The protein below binds the small molecule below.
Small molecule (SMILES): Cc1nc(-c2ccc(OCCCCCN3CCN(c4ccnc(N)c4)C3=O)cc2)no1

Sequence of chain 1.A:
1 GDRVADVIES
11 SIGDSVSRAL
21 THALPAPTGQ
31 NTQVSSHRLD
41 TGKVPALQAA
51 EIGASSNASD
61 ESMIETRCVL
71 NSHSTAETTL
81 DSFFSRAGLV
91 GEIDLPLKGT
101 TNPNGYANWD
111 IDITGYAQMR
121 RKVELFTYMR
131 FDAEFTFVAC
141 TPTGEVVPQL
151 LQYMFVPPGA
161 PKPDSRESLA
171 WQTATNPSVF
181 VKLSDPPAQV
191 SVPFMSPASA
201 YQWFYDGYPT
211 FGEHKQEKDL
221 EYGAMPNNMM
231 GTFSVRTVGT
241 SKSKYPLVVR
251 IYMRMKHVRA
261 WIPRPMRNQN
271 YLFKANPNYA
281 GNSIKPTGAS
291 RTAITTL

Sequence of chain 1.C:
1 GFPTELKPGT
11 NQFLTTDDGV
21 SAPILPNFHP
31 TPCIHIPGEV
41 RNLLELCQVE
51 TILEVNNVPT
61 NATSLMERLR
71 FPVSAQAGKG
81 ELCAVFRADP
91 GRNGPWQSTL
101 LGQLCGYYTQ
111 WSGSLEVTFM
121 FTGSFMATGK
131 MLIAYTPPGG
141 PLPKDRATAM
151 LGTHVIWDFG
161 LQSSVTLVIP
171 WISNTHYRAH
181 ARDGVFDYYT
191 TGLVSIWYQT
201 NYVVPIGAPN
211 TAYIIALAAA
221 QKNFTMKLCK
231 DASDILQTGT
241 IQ

Sequence of chain 2.C:
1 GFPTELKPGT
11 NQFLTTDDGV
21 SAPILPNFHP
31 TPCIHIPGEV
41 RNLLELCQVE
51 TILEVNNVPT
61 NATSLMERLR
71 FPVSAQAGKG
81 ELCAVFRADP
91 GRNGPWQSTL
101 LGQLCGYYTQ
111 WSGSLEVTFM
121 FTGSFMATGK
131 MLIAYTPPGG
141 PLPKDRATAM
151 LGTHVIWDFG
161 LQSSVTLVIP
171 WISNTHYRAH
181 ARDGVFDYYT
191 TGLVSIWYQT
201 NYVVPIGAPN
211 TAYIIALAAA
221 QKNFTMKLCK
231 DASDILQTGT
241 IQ

Binding-site contacts:
Ligand atom C9 contacts residue ILE113 of chain 1.A at 3.7 Å (hydrophobic).
Ligand atom N1 contacts residue THR114 of chain 1.A at 4.0 Å.
Ligand atom N1 contacts residue ASP112 of chain 1.A at 3.9 Å.
Ligand atom C7 contacts residue ASN228 of chain 1.A at 3.8 Å.
Ligand atom C12 contacts residue MET195 of chain 1.A at 3.8 Å (hydrophobic).
Ligand atom C15 contacts residue MET195 of chain 1.A at 3.8 Å (hydrophobic).
Ligand atom C2 contacts residue THR114 of chain 1.A at 3.6 Å.
Ligand atom C13 contacts residue ILE111 of chain 1.A at 4.0 Å (hydrophobic).
Ligand atom C13 contacts residue MET195 of chain 1.A at 3.9 Å (hydrophobic).
Ligand atom C16 contacts residue ILE111 of chain 1.A at 3.5 Å (hydrophobic).
Ligand atom N6 contacts residue PHE155 of chain 1.A at 3.8 Å.
Ligand atom N5 contacts residue PHE137 of chain 1.A at 3.5 Å.
Ligand atom O2 contacts residue PHE233 of chain 1.A at 3.0 Å.
Ligand atom O3 contacts residue ILE113 of chain 1.A at 3.0 Å (h-bond).
Ligand atom C5 contacts residue TRP203 of chain 1.A at 3.8 Å (hydrophobic).
Ligand atom C14 contacts residue MET195 of chain 1.A at 3.9 Å (hydrophobic).
Ligand atom C15 contacts residue VAL192 of chain 1.A at 3.2 Å (hydrophobic).
Ligand atom C16 contacts residue PHE155 of chain 1.A at 3.9 Å (hydrophobic).
Ligand atom N5 contacts residue PHE233 of chain 1.A at 3.2 Å.
Ligand atom C13 contacts residue PHE135 of chain 1.A at 3.4 Å (hydrophobic).
Ligand atom C19 contacts residue VAL192 of chain 1.A at 3.4 Å (hydrophobic).
Ligand atom C3 contacts residue ASP112 of chain 1.A at 3.0 Å.
Ligand atom O1 contacts residue MET195 of chain 1.A at 3.2 Å.
Ligand atom N6 contacts residue ILE24 of chain 1.C at 3.9 Å.
Ligand atom C18 contacts residue PHE155 of chain 1.A at 3.9 Å (hydrophobic).
Ligand atom C2 contacts residue ASP112 of chain 1.A at 2.8 Å.
Ligand atom C8 contacts residue TYR201 of chain 1.A at 3.3 Å (hydrophobic).
Ligand atom N4 contacts residue TRP203 of chain 1.A at 3.6 Å (h-bond).
Ligand atom C7 contacts residue TYR201 of chain 1.A at 3.8 Å (hydrophobic).
Ligand atom N2 contacts residue TRP203 of chain 1.A at 3.9 Å.
Ligand atom O3 contacts residue ASP112 of chain 1.A at 3.6 Å.
Ligand atom C14 contacts residue PHE155 of chain 1.A at 3.9 Å (hydrophobic).
Ligand atom C17 contacts residue PHE155 of chain 1.A at 3.7 Å (hydrophobic).
Ligand atom C22 contacts residue VAL179 of chain 1.A at 3.4 Å (hydrophobic).
Ligand atom C16 contacts residue PHE135 of chain 1.A at 3.4 Å (hydrophobic).
Ligand atom O2 contacts residue PHE137 of chain 1.A at 4.0 Å.
Ligand atom C17 contacts residue PHE135 of chain 1.A at 3.9 Å (hydrophobic).
Ligand atom C19 contacts residue ILE24 of chain 1.C at 3.5 Å (hydrophobic).
Ligand atom C14 contacts residue PHE135 of chain 1.A at 3.7 Å (hydrophobic).
Ligand atom C4 contacts residue TRP203 of chain 1.A at 4.0 Å (hydrophobic).